The protein below binds the small molecule below.
Small molecule (SMILES): C/C=C\C(=O)C(=O)O

Sequence of chain 2.D:
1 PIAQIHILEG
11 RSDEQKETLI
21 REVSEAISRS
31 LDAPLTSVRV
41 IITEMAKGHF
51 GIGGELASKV

Binding-site contacts:
Ligand atom C2 contacts residue PHE50 of chain 1.D at 4.1 Å (hydrophobic).
Ligand atom C5 contacts residue HIS6 of chain 1.D at 4.2 Å.
Ligand atom C2 contacts residue ARG39 of chain 2.D at 3.9 Å.
Ligand atom C5 contacts residue PRO1 of chain 1.C at 2.6 Å (hydrophobic).
Ligand atom C1 contacts residue ARG39 of chain 2.D at 3.7 Å.
Ligand atom C1 contacts residue SER37 of chain 1.C at 3.9 Å.
Ligand atom C4 contacts residue ILE2 of chain 1.C at 4.0 Å (hydrophobic).
Ligand atom C3 contacts residue SER37 of chain 1.C at 3.5 Å.
Ligand atom O2 contacts residue ARG39 of chain 2.D at 2.5 Å (salt-bridge).
Ligand atom C5 contacts residue ILE2 of chain 1.C at 3.4 Å (hydrophobic).
Ligand atom C3 contacts residue PRO1 of chain 1.C at 2.3 Å (hydrophobic).
Ligand atom C5 contacts residue PHE50 of chain 1.D at 4.0 Å (hydrophobic).
Ligand atom O3 contacts residue SER37 of chain 1.C at 4.5 Å.
Ligand atom O2 contacts residue SER37 of chain 1.C at 4.1 Å.
Ligand atom C2 contacts residue PRO1 of chain 1.C at 3.8 Å (hydrophobic).
Ligand atom O3 contacts residue PRO1 of chain 1.C at 4.3 Å.
Ligand atom C4 contacts residue PRO1 of chain 1.C at 1.4 Å (hydrophobic).
Ligand atom O3 contacts residue ARG39 of chain 2.D at 3.0 Å (salt-bridge).
Ligand atom O1 contacts residue SER37 of chain 1.C at 3.9 Å.
Ligand atom O3 contacts residue PHE50 of chain 1.D at 3.2 Å.
Ligand atom C2 contacts residue SER37 of chain 1.C at 3.9 Å.
Ligand atom C4 contacts residue SER37 of chain 1.C at 3.8 Å.

Sequence of chain 1.C:
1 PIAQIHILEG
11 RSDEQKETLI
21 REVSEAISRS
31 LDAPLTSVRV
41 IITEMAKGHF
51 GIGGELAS

Sequence of chain 1.D:
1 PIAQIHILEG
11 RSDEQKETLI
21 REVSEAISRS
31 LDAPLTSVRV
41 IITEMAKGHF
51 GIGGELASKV